Binding-site contacts:
Ligand atom C8 contacts residue ALA123 of chain 1.F at 3.5 Å (hydrophobic).
Ligand atom N3 contacts residue PRO68 of chain 1.F at 3.4 Å (h-bond).
Ligand atom C2 contacts residue VAL120 of chain 1.F at 3.9 Å (hydrophobic).
Ligand atom C8 contacts residue ILE121 of chain 1.F at 3.5 Å (hydrophobic).
Ligand atom N9 contacts residue LEU70 of chain 1.F at 4.2 Å.
Ligand atom O2 contacts residue HIS67 of chain 1.F at 4.2 Å.
Ligand atom N1 contacts residue VAL120 of chain 1.F at 3.4 Å.
Ligand atom O8 contacts residue ILE157 of chain 1.F at 3.4 Å.
Ligand atom O8 contacts residue ALA123 of chain 1.F at 2.9 Å (h-bond).
Ligand atom O5 contacts residue SER84 of chain 1.F at 3.3 Å (h-bond).
Ligand atom N3 contacts residue GLN88 of chain 1.F at 4.2 Å.
Ligand atom C2 contacts residue PHE119 of chain 1.F at 3.6 Å (hydrophobic).
Ligand atom N9 contacts residue ALA123 of chain 1.F at 3.8 Å.
Ligand atom O5 contacts residue GLU87 of chain 1.F at 4.0 Å.
Ligand atom N1 contacts residue PHE119 of chain 1.F at 3.5 Å (h-bond).
Ligand atom C4 contacts residue GLN88 of chain 1.F at 4.2 Å.
Ligand atom O2 contacts residue PRO68 of chain 1.F at 2.7 Å (h-bond).
Ligand atom O8 contacts residue CYS122 of chain 1.F at 3.9 Å.
Ligand atom C4 contacts residue LEU70 of chain 1.F at 3.6 Å (hydrophobic).
Ligand atom C5 contacts residue GLU87 of chain 1.F at 3.7 Å.
Ligand atom C4 contacts residue ILE121 of chain 1.F at 4.1 Å (hydrophobic).
Ligand atom C5 contacts residue GLN88 of chain 1.F at 3.7 Å.
Ligand atom O2 contacts residue VAL120 of chain 1.F at 3.7 Å.
Ligand atom O8 contacts residue ILE121 of chain 1.F at 3.3 Å (h-bond).
Ligand atom N1 contacts residue ILE121 of chain 1.F at 3.1 Å (h-bond).
Ligand atom C2 contacts residue PRO68 of chain 1.F at 3.4 Å (hydrophobic).
Ligand atom N1 contacts residue LEU70 of chain 1.F at 3.5 Å.
Ligand atom N9 contacts residue ILE157 of chain 1.F at 3.8 Å.
Ligand atom C2 contacts residue ILE121 of chain 1.F at 4.2 Å (hydrophobic).
Ligand atom N3 contacts residue LEU70 of chain 1.F at 4.0 Å.
Ligand atom C8 contacts residue GLU87 of chain 1.F at 3.5 Å.
Ligand atom O8 contacts residue GLU87 of chain 1.F at 3.6 Å (salt-bridge).
Ligand atom N7 contacts residue ALA123 of chain 1.F at 4.0 Å.
Ligand atom C2 contacts residue LEU70 of chain 1.F at 3.9 Å (hydrophobic).
Ligand atom C8 contacts residue ILE157 of chain 1.F at 3.8 Å (hydrophobic).
Ligand atom O2 contacts residue PHE119 of chain 1.F at 3.0 Å (h-bond).
Ligand atom C5 contacts residue SER84 of chain 1.F at 4.0 Å.
Ligand atom O5 contacts residue GLN88 of chain 1.F at 3.1 Å (h-bond).
Ligand atom N9 contacts residue ILE121 of chain 1.F at 2.8 Å (h-bond).
Ligand atom N7 contacts residue GLU87 of chain 1.F at 2.7 Å (salt-bridge).

Sequence of chain 1.F:
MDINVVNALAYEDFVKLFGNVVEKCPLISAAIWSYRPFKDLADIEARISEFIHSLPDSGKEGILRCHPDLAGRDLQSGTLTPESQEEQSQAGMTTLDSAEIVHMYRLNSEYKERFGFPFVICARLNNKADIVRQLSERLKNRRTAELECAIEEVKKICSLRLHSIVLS

This protein binds this small molecule.
Small molecule (SMILES): NC(=O)NC1=NC(=O)NC1=O